A protein and the small-molecule ligand that binds it are described below.
Small molecule (SMILES): O=C(O)[C@@H]1CCCN1

Binding-site contacts:
Ligand atom CD contacts residue ARG446 of chain 1.B at 3.9 Å.
Ligand atom N contacts residue ASP272 of chain 1.B at 4.3 Å.
Ligand atom N contacts residue NA1 of chain 1.K at 3.3 Å (h-bond).
Ligand atom CA contacts residue NA1 of chain 1.K at 4.1 Å.
Ligand atom CD contacts residue GLY1 of chain 1.L at 2.5 Å.
Ligand atom CD contacts residue ASP272 of chain 1.B at 3.8 Å.
Ligand atom OXT contacts residue HIS373 of chain 1.B at 3.3 Å.
Ligand atom CA contacts residue MN1 of chain 1.J at 4.1 Å.
Ligand atom O contacts residue HIS373 of chain 1.B at 4.0 Å.
Ligand atom CA contacts residue HIS373 of chain 1.B at 4.5 Å.
Ligand atom CG contacts residue GLU408 of chain 1.B at 3.7 Å.
Ligand atom OXT contacts residue GLY1 of chain 1.L at 3.1 Å.
Ligand atom N contacts residue HIS373 of chain 1.B at 4.5 Å.
Ligand atom CD contacts residue NA1 of chain 1.K at 3.8 Å.
Ligand atom O contacts residue HIS366 of chain 1.B at 4.0 Å.
Ligand atom N contacts residue GLY1 of chain 1.L at 1.3 Å.
Ligand atom N contacts residue MN1 of chain 1.J at 3.9 Å.
Ligand atom C contacts residue HIS373 of chain 1.B at 3.7 Å.
Ligand atom OXT contacts residue ARG394 of chain 1.B at 3.0 Å (salt-bridge).
Ligand atom O contacts residue GLY1 of chain 1.L at 3.9 Å.
Ligand atom CD contacts residue GLU408 of chain 1.B at 4.0 Å.
Ligand atom CA contacts residue GLU408 of chain 1.B at 3.6 Å.
Ligand atom C contacts residue GLY1 of chain 1.L at 3.1 Å.
Ligand atom CG contacts residue ARG446 of chain 1.B at 3.7 Å.
Ligand atom CG contacts residue NA1 of chain 1.K at 4.4 Å.
Ligand atom N contacts residue GLU408 of chain 1.B at 3.7 Å.
Ligand atom CG contacts residue HIS362 of chain 1.B at 4.1 Å.
Ligand atom O contacts residue ARG394 of chain 1.B at 2.9 Å (salt-bridge).
Ligand atom C contacts residue HIS366 of chain 1.B at 4.4 Å.
Ligand atom CB contacts residue GLY1 of chain 1.L at 3.6 Å.
Ligand atom CA contacts residue GLY1 of chain 1.L at 2.4 Å.
Ligand atom CB contacts residue HIS362 of chain 1.B at 3.7 Å.
Ligand atom C contacts residue ARG394 of chain 1.B at 3.6 Å.
Ligand atom CB contacts residue GLU408 of chain 1.B at 3.9 Å.
Ligand atom CG contacts residue GLY1 of chain 1.L at 3.6 Å.

Sequence of chain 1.B:
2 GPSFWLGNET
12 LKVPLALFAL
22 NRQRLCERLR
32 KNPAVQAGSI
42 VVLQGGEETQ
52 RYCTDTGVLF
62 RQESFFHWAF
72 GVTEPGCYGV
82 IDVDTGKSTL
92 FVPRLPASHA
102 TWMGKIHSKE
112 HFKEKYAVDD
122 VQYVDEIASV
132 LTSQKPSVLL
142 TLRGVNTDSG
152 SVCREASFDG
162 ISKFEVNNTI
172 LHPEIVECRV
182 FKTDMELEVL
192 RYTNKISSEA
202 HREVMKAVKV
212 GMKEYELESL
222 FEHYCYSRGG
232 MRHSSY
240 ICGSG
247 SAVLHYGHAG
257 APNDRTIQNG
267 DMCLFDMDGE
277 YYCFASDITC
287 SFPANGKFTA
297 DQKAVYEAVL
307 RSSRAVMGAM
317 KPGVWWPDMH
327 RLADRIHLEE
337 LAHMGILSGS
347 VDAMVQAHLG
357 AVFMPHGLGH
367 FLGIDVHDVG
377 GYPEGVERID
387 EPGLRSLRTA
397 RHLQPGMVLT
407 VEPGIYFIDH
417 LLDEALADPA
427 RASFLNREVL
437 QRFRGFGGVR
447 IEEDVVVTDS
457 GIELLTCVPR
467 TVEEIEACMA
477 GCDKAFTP